This protein binds this small molecule.
Small molecule (SMILES): CC(=O)N[C@H]1[C@H](O[C@H]2[C@H](O)[C@@H](NC(C)=O)CO[C@@H]2CO)O[C@H](CO)[C@@H](O)[C@@H]1O

Sequence of chain 1.B:
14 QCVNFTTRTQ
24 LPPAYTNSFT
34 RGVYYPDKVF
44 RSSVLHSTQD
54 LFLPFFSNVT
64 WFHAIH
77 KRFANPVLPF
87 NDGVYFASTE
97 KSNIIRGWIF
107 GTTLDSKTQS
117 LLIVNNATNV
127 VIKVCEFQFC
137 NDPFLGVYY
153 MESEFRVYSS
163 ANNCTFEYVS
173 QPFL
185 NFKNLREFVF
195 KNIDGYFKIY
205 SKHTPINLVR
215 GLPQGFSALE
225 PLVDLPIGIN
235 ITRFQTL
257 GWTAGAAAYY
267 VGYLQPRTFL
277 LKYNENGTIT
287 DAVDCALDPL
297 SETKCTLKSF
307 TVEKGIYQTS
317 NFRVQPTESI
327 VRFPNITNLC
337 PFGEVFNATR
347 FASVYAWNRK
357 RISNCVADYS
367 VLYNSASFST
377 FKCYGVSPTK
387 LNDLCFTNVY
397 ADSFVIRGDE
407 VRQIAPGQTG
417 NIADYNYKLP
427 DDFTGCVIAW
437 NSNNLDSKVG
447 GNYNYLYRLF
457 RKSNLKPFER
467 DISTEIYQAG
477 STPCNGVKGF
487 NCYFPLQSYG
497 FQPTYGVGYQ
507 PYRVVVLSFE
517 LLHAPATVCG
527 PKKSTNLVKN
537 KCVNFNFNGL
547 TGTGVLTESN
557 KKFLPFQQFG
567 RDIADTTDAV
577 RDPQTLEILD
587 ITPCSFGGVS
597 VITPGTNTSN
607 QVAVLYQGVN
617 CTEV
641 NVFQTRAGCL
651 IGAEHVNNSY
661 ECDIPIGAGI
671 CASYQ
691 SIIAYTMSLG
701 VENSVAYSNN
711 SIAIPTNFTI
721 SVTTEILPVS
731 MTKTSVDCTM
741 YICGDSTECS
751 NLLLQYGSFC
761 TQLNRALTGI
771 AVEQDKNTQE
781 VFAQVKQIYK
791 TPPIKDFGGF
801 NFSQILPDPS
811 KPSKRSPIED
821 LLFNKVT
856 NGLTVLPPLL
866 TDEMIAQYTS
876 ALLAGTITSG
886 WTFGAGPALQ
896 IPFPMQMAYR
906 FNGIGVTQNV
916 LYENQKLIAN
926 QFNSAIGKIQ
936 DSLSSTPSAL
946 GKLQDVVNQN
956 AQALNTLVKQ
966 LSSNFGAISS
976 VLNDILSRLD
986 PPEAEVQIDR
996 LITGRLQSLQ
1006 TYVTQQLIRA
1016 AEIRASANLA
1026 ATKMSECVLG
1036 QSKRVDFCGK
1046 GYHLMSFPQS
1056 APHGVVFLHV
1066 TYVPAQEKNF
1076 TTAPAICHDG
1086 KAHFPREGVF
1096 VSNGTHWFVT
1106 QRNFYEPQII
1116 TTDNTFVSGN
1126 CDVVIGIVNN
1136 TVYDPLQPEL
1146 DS

Binding-site contacts:
Ligand atom C7 contacts residue ASN1098 of chain 1.B at 3.2 Å.
Ligand atom O6 contacts residue PHE1103 of chain 1.B at 4.5 Å.
Ligand atom C5 contacts residue HIS1101 of chain 1.B at 3.9 Å.
Ligand atom C1 contacts residue THR1100 of chain 1.B at 3.9 Å.
Ligand atom O5 contacts residue PHE1103 of chain 1.B at 3.6 Å.
Ligand atom C3 contacts residue ASN1098 of chain 1.B at 3.8 Å.
Ligand atom C2 contacts residue ASN1098 of chain 1.B at 2.4 Å.
Ligand atom C5 contacts residue PHE1103 of chain 1.B at 3.9 Å (hydrophobic).
Ligand atom C1 contacts residue PHE1103 of chain 1.B at 4.2 Å (hydrophobic).
Ligand atom O7 contacts residue HIS1101 of chain 1.B at 3.7 Å.
Ligand atom N2 contacts residue THR1100 of chain 1.B at 3.4 Å (h-bond).
Ligand atom C6 contacts residue PHE1103 of chain 1.B at 3.5 Å (hydrophobic).
Ligand atom O5 contacts residue ASN1098 of chain 1.B at 2.4 Å (h-bond).
Ligand atom C7 contacts residue THR1100 of chain 1.B at 4.3 Å.
Ligand atom C8 contacts residue THR1100 of chain 1.B at 4.5 Å.
Ligand atom O7 contacts residue ASN1098 of chain 1.B at 3.2 Å (h-bond).
Ligand atom C8 contacts residue ASN1098 of chain 1.B at 3.5 Å.
Ligand atom C4 contacts residue ASN1098 of chain 1.B at 4.2 Å.
Ligand atom C7 contacts residue HIS1101 of chain 1.B at 4.4 Å.
Ligand atom N2 contacts residue ASN1098 of chain 1.B at 2.9 Å (h-bond).
Ligand atom C2 contacts residue THR1100 of chain 1.B at 3.9 Å.
Ligand atom C3 contacts residue THR1100 of chain 1.B at 4.0 Å.
Ligand atom C5 contacts residue ASN1098 of chain 1.B at 3.7 Å.
Ligand atom O4 contacts residue HIS1101 of chain 1.B at 4.4 Å.
Ligand atom C1 contacts residue ASN1098 of chain 1.B at 1.4 Å.